Sequence of chain 1.C:
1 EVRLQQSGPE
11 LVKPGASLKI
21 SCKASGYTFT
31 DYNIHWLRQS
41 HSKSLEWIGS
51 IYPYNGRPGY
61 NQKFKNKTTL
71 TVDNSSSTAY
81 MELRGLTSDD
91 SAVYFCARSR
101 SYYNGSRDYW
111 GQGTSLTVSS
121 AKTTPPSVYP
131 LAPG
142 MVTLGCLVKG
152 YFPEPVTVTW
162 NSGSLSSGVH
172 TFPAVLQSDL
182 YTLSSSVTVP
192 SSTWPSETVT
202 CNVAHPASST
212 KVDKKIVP

A small-molecule ligand and the protein it binds are described below.
Small molecule (SMILES): CC(=O)N[C@@H]1[C@@H](O)[C@H](O)[C@@H](CO)O[C@H]1O

Binding-site contacts:
Ligand atom C1 contacts residue ASN104 of chain 1.C at 1.4 Å.
Ligand atom C4 contacts residue ASN104 of chain 1.C at 4.2 Å.
Ligand atom C5 contacts residue ASN104 of chain 1.C at 3.7 Å.
Ligand atom C1 contacts residue TYR103 of chain 1.C at 4.3 Å (hydrophobic).
Ligand atom C3 contacts residue ASN104 of chain 1.C at 3.8 Å.
Ligand atom O7 contacts residue ASN104 of chain 1.C at 4.2 Å.
Ligand atom O5 contacts residue ASN104 of chain 1.C at 2.4 Å (h-bond).
Ligand atom O6 contacts residue TYR103 of chain 1.C at 3.9 Å.
Ligand atom N2 contacts residue ASN104 of chain 1.C at 2.9 Å (h-bond).
Ligand atom C2 contacts residue ASN104 of chain 1.C at 2.5 Å.
Ligand atom C8 contacts residue ASN104 of chain 1.C at 3.3 Å.
Ligand atom O5 contacts residue TYR103 of chain 1.C at 3.8 Å.
Ligand atom C7 contacts residue ASN104 of chain 1.C at 3.3 Å.